Binding-site contacts:
Ligand atom C19 contacts residue PHE379 of chain 1.B at 4.3 Å (hydrophobic).
Ligand atom C1 contacts residue VAL383 of chain 1.B at 3.7 Å (hydrophobic).
Ligand atom C11 contacts residue LEU382 of chain 1.B at 4.4 Å (hydrophobic).
Ligand atom C21 contacts residue LEU707 of chain 1.B at 4.1 Å (hydrophobic).
Ligand atom C2 contacts residue VAL383 of chain 1.B at 3.8 Å (hydrophobic).
Ligand atom C21 contacts residue VAL502 of chain 1.B at 4.0 Å (hydrophobic).
Ligand atom C1 contacts residue PHE379 of chain 1.B at 4.0 Å (hydrophobic).
Ligand atom C11 contacts residue PHE379 of chain 1.B at 3.6 Å (hydrophobic).
Ligand atom C12 contacts residue PHE379 of chain 1.B at 3.5 Å (hydrophobic).
Ligand atom C21 contacts residue PHE379 of chain 1.B at 3.8 Å (hydrophobic).
Ligand atom C3 contacts residue VAL383 of chain 1.B at 4.3 Å (hydrophobic).
Ligand atom C22 contacts residue LEU707 of chain 1.B at 4.2 Å (hydrophobic).
Ligand atom C24 contacts residue VAL502 of chain 1.B at 4.0 Å (hydrophobic).

Sequence of chain 1.B:
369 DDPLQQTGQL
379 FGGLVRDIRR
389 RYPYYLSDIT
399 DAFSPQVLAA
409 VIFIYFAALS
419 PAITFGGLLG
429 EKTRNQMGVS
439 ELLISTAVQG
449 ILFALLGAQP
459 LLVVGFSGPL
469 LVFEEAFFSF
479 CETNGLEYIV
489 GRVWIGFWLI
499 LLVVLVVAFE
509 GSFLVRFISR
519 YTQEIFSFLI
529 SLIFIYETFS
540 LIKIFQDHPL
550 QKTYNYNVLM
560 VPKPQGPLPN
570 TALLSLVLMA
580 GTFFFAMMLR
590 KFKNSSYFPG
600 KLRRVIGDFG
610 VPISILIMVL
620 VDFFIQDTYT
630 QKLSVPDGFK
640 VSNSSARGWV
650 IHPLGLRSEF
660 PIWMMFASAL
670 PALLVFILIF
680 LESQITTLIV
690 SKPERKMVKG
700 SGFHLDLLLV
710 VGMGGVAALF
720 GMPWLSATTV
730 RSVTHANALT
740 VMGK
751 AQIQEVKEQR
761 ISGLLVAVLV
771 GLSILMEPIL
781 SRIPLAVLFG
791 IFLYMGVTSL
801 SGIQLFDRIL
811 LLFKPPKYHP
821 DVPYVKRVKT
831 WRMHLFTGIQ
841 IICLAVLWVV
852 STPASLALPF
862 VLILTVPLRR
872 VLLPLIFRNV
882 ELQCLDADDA

This protein binds this small molecule.
Small molecule (SMILES): CC(C)CCC[C@@H](C)[C@H]1CC[C@H]2[C@@H]3CC=C4C[C@@H](O)CC[C@]4(C)[C@H]3CC[C@]12C